Binding-site contacts:
Ligand atom CB contacts residue ALA2 of chain 32.E at 3.5 Å (hydrophobic).
Ligand atom CG2 contacts residue VAL4 of chain 32.E at 3.8 Å (hydrophobic).
Ligand atom CB contacts residue GLN3 of chain 32.E at 3.8 Å.
Ligand atom O contacts residue ALA2 of chain 32.E at 4.0 Å.
Ligand atom CB contacts residue VAL4 of chain 32.E at 4.3 Å (hydrophobic).
Ligand atom CA contacts residue VAL4 of chain 32.E at 3.0 Å (hydrophobic).
Ligand atom CD1 contacts residue VAL4 of chain 32.E at 3.9 Å (hydrophobic).
Ligand atom CG1 contacts residue GLN3 of chain 32.E at 3.1 Å.
Ligand atom CA contacts residue VAL4 of chain 32.E at 4.0 Å (hydrophobic).
Ligand atom OG contacts residue ALA2 of chain 32.E at 3.9 Å.
Ligand atom O contacts residue VAL4 of chain 32.E at 3.0 Å (h-bond).
Ligand atom CG2 contacts residue GLN3 of chain 32.E at 3.3 Å.
Ligand atom CD contacts residue VAL4 of chain 32.E at 3.8 Å (hydrophobic).
Ligand atom O contacts residue GLN3 of chain 32.E at 3.4 Å (h-bond).
Ligand atom CB contacts residue VAL4 of chain 32.E at 3.9 Å (hydrophobic).
Ligand atom CG2 contacts residue SER5 of chain 32.E at 3.1 Å.
Ligand atom CG contacts residue VAL4 of chain 32.E at 4.2 Å (hydrophobic).
Ligand atom CA contacts residue ALA2 of chain 32.E at 3.9 Å (hydrophobic).
Ligand atom N contacts residue VAL4 of chain 32.E at 2.8 Å (h-bond).
Ligand atom N contacts residue VAL4 of chain 32.E at 4.1 Å.
Ligand atom C contacts residue VAL4 of chain 32.E at 3.8 Å (hydrophobic).
Ligand atom OG contacts residue GLN3 of chain 32.E at 3.0 Å (h-bond).
Ligand atom O contacts residue VAL4 of chain 32.E at 4.0 Å.
Ligand atom CA contacts residue ALA2 of chain 32.E at 3.0 Å (hydrophobic).
Ligand atom OE1 contacts residue VAL4 of chain 32.E at 3.6 Å (h-bond).
Ligand atom OE1 contacts residue SER5 of chain 32.E at 4.2 Å.
Ligand atom C contacts residue GLN3 of chain 32.E at 4.3 Å.
Ligand atom CG2 contacts residue MYR1 of chain 31.H at 3.7 Å.
Ligand atom N contacts residue ALA2 of chain 32.E at 4.3 Å.
Ligand atom OE2 contacts residue VAL4 of chain 32.E at 4.1 Å.
Ligand atom C contacts residue ALA2 of chain 32.E at 4.3 Å (hydrophobic).
Ligand atom CB contacts residue MYR1 of chain 31.H at 4.3 Å.
Ligand atom O contacts residue SER6 of chain 32.E at 4.1 Å.
Ligand atom CB contacts residue GLN3 of chain 32.E at 4.1 Å.
Ligand atom O contacts residue SER5 of chain 32.E at 3.8 Å.
Ligand atom OE2 contacts residue ASN25 of chain 32.E at 3.4 Å (h-bond).
Ligand atom C contacts residue ALA2 of chain 32.E at 3.3 Å (hydrophobic).
Ligand atom C contacts residue VAL4 of chain 32.E at 3.4 Å (hydrophobic).
Ligand atom N contacts residue ALA2 of chain 32.E at 2.8 Å (h-bond).
Ligand atom CG2 contacts residue ALA2 of chain 32.E at 3.9 Å (hydrophobic).

This protein binds this small molecule.
Small molecule (SMILES): CC[C@H](C)[C@H](N)C(=O)N[C@@H](CO)C(=O)N[C@@H](CCC(=O)O)C(=O)N[C@H](C=O)C(C)C

Sequence of chain 32.E:
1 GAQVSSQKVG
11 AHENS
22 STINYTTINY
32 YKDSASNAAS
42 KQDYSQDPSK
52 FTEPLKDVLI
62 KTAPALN